Binding-site contacts:
Ligand atom O2 contacts residue CYS294 of chain 1.F at 2.7 Å (h-bond).
Ligand atom O3P contacts residue ARG293 of chain 1.F at 2.9 Å (salt-bridge).
Ligand atom O1P contacts residue ARG450 of chain 1.F at 3.8 Å.
Ligand atom O3P contacts residue HIS162 of chain 1.F at 2.7 Å (h-bond).
Ligand atom O2 contacts residue HIS162 of chain 1.F at 3.9 Å.
Ligand atom C2 contacts residue MET166 of chain 1.F at 3.6 Å (hydrophobic).
Ligand atom C2 contacts residue CYS294 of chain 1.F at 1.8 Å (hydrophobic).
Ligand atom C2 contacts residue ASN161 of chain 1.F at 4.1 Å.
Ligand atom O2 contacts residue ARG293 of chain 1.F at 3.7 Å.
Ligand atom P contacts residue THR295 of chain 1.F at 3.9 Å.
Ligand atom O2P contacts residue ARG111 of chain 1.F at 2.9 Å (salt-bridge).
Ligand atom P contacts residue ARG450 of chain 1.F at 3.8 Å.
Ligand atom C1 contacts residue ARG450 of chain 1.F at 4.0 Å.
Ligand atom O3P contacts residue ARG111 of chain 1.F at 3.8 Å.
Ligand atom O1P contacts residue CYS294 of chain 1.F at 3.4 Å (h-bond).
Ligand atom O2 contacts residue MET166 of chain 1.F at 3.8 Å.
Ligand atom O1P contacts residue PHE456 of chain 1.F at 4.1 Å.
Ligand atom C1 contacts residue PHE456 of chain 1.F at 4.0 Å (hydrophobic).
Ligand atom O1P contacts residue THR295 of chain 1.F at 2.6 Å (h-bond).
Ligand atom O2 contacts residue THR295 of chain 1.F at 4.5 Å.
Ligand atom P contacts residue ARG111 of chain 1.F at 4.0 Å.
Ligand atom O2P contacts residue HIS162 of chain 1.F at 4.0 Å.
Ligand atom C1 contacts residue HIS162 of chain 1.F at 4.4 Å.
Ligand atom O2P contacts residue ARG450 of chain 1.F at 3.1 Å (salt-bridge).
Ligand atom P contacts residue MET166 of chain 1.F at 4.5 Å.
Ligand atom O2P contacts residue ARG293 of chain 1.F at 3.6 Å.
Ligand atom P contacts residue CYS294 of chain 1.F at 3.5 Å.
Ligand atom P contacts residue HIS162 of chain 1.F at 3.8 Å.
Ligand atom O2 contacts residue ASN161 of chain 1.F at 3.2 Å (h-bond).
Ligand atom O3P contacts residue THR295 of chain 1.F at 4.0 Å.
Ligand atom C1 contacts residue MET166 of chain 1.F at 3.2 Å (hydrophobic).
Ligand atom O3P contacts residue CYS294 of chain 1.F at 4.1 Å.
Ligand atom P contacts residue ARG293 of chain 1.F at 3.7 Å.
Ligand atom O1P contacts residue ARG293 of chain 1.F at 3.0 Å (salt-bridge).
Ligand atom C1 contacts residue CYS294 of chain 1.F at 2.7 Å (hydrophobic).

This small molecule binds to this protein.
Small molecule (SMILES): O=CCP(=O)(O)O

Sequence of chain 1.F:
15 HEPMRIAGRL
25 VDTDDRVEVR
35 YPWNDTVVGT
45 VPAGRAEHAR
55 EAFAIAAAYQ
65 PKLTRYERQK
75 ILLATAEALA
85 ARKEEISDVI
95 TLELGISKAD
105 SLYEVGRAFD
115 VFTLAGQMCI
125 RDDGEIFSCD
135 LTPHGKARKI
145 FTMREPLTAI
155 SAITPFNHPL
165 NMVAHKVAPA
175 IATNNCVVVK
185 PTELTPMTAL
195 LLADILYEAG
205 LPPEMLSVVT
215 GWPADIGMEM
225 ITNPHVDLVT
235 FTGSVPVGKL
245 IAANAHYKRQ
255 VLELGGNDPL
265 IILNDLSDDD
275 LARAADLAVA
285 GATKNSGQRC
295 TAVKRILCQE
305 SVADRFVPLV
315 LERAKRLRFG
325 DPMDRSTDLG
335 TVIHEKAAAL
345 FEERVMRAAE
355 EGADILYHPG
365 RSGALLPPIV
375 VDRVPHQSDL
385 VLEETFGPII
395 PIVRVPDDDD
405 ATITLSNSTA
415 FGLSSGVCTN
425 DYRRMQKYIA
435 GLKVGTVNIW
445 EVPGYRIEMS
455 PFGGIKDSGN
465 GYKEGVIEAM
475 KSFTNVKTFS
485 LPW